Binding-site contacts:
Ligand atom C11 contacts residue GLY47 of chain 4.A at 3.3 Å.
Ligand atom C11 contacts residue ARG21 of chain 4.A at 3.9 Å.
Ligand atom C6 contacts residue ALA50 of chain 4.A at 3.7 Å (hydrophobic).
Ligand atom C8 contacts residue GLY47 of chain 4.A at 4.5 Å.
Ligand atom C13 contacts residue GLY47 of chain 4.A at 3.8 Å.
Ligand atom C17 contacts residue GLU54 of chain 4.A at 4.5 Å.
Ligand atom C16 contacts residue GLU54 of chain 4.A at 4.2 Å.
Ligand atom C8 contacts residue SER46 of chain 4.A at 4.4 Å.
Ligand atom F1 contacts residue ARG29 of chain 4.A at 3.1 Å.
Ligand atom C14 contacts residue GLY47 of chain 4.A at 3.9 Å.
Ligand atom F contacts residue SER46 of chain 4.A at 3.7 Å.
Ligand atom C8 contacts residue ALA50 of chain 4.A at 4.2 Å (hydrophobic).
Ligand atom C12 contacts residue GLY20 of chain 4.A at 4.2 Å.
Ligand atom O2 contacts residue GLY47 of chain 4.A at 4.3 Å.
Ligand atom C9 contacts residue GLY47 of chain 4.A at 3.7 Å.
Ligand atom C10 contacts residue GLY20 of chain 4.A at 4.3 Å.
Ligand atom C7 contacts residue SER46 of chain 4.A at 3.8 Å.
Ligand atom C9 contacts residue SER46 of chain 4.A at 4.3 Å.
Ligand atom C7 contacts residue ALA50 of chain 4.A at 3.8 Å (hydrophobic).
Ligand atom C12 contacts residue ARG21 of chain 4.A at 3.9 Å.
Ligand atom C11 contacts residue GLY20 of chain 4.A at 3.5 Å.
Ligand atom C10 contacts residue GLY47 of chain 4.A at 3.4 Å.
Ligand atom O2 contacts residue SER46 of chain 4.A at 3.2 Å (h-bond).
Ligand atom C13 contacts residue SER46 of chain 4.A at 3.8 Å.
Ligand atom C16 contacts residue ARG29 of chain 4.A at 3.7 Å.
Ligand atom C12 contacts residue GLY47 of chain 4.A at 3.6 Å.
Ligand atom C14 contacts residue SER46 of chain 4.A at 4.1 Å.
Ligand atom F contacts residue GLY47 of chain 4.A at 4.4 Å.
Ligand atom C5 contacts residue ALA50 of chain 4.A at 4.2 Å (hydrophobic).
Ligand atom C17 contacts residue ARG29 of chain 4.A at 3.7 Å.

This small molecule binds to this protein.
Small molecule (SMILES): O=C(c1ccc(F)c(O)c1)c1cccc(-c2cccc(O)c2F)n1

Sequence of chain 4.A:
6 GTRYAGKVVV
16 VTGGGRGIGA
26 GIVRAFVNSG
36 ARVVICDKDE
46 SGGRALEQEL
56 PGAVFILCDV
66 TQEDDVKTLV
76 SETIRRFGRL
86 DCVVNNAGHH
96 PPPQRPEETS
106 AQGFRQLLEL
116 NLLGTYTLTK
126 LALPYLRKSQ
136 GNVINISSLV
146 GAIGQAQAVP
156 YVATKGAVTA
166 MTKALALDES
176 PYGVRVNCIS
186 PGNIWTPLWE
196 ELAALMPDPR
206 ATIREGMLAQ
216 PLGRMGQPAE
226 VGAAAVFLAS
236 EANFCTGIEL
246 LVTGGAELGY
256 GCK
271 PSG